Binding-site contacts:
Ligand atom N20 contacts residue GLU88 of chain 1.B at 3.5 Å (salt-bridge).
Ligand atom N19 contacts residue PHE89 of chain 1.B at 3.9 Å.
Ligand atom N19 contacts residue GLU88 of chain 1.B at 2.8 Å (salt-bridge).
Ligand atom C8 contacts residue LEU20 of chain 1.B at 3.6 Å (hydrophobic).
Ligand atom C18 contacts residue LEU142 of chain 1.B at 3.7 Å (hydrophobic).
Ligand atom C3 contacts residue GLY93 of chain 1.B at 3.6 Å.
Ligand atom C15 contacts residue MET90 of chain 1.B at 3.8 Å (hydrophobic).
Ligand atom C17 contacts residue LEU142 of chain 1.B at 3.7 Å (hydrophobic).
Ligand atom C26 contacts residue VAL28 of chain 1.B at 3.1 Å (hydrophobic).
Ligand atom N19 contacts residue ALA41 of chain 1.B at 3.5 Å.
Ligand atom C18 contacts residue THR87 of chain 1.B at 3.8 Å.
Ligand atom C34 contacts residue MET62 of chain 1.B at 3.9 Å (hydrophobic).
Ligand atom N13 contacts residue LEU20 of chain 1.B at 3.6 Å.
Ligand atom C8 contacts residue GLY93 of chain 1.B at 3.6 Å.
Ligand atom C2 contacts residue THR91 of chain 1.B at 3.3 Å.
Ligand atom N14 contacts residue PHE89 of chain 1.B at 3.9 Å.
Ligand atom C10 contacts residue GLY93 of chain 1.B at 3.8 Å.
Ligand atom C21 contacts residue THR87 of chain 1.B at 3.3 Å.
Ligand atom S23 contacts residue TYR25 of chain 1.B at 3.7 Å.
Ligand atom N4 contacts residue LEU20 of chain 1.B at 3.8 Å.
Ligand atom N14 contacts residue MET90 of chain 1.B at 3.1 Å (h-bond).
Ligand atom C29 contacts residue TYR25 of chain 1.B at 3.4 Å (hydrophobic).
Ligand atom C3 contacts residue THR91 of chain 1.B at 3.2 Å.
Ligand atom N19 contacts residue THR87 of chain 1.B at 3.8 Å.
Ligand atom N19 contacts residue MET90 of chain 1.B at 3.8 Å.
Ligand atom C25 contacts residue VAL28 of chain 1.B at 3.4 Å (hydrophobic).
Ligand atom C21 contacts residue ALA41 of chain 1.B at 3.7 Å (hydrophobic).
Ligand atom C35 contacts residue LYS43 of chain 1.B at 3.9 Å.
Ligand atom C9 contacts residue GLY93 of chain 1.B at 3.4 Å.
Ligand atom S23 contacts residue GLY21 of chain 1.B at 3.7 Å.
Ligand atom C3 contacts residue TYR92 of chain 1.B at 3.8 Å (hydrophobic).
Ligand atom C10 contacts residue MET90 of chain 1.B at 3.7 Å (hydrophobic).
Ligand atom C9 contacts residue MET90 of chain 1.B at 3.5 Å (hydrophobic).
Ligand atom N20 contacts residue PHE89 of chain 1.B at 3.5 Å.
Ligand atom O32 contacts residue VAL28 of chain 1.B at 3.9 Å.
Ligand atom N20 contacts residue MET90 of chain 1.B at 2.8 Å (h-bond).
Ligand atom C18 contacts residue ALA41 of chain 1.B at 3.4 Å (hydrophobic).
Ligand atom C28 contacts residue TYR25 of chain 1.B at 3.7 Å (hydrophobic).
Ligand atom C17 contacts residue ALA41 of chain 1.B at 3.9 Å (hydrophobic).
Ligand atom C24 contacts residue TYR25 of chain 1.B at 3.9 Å (hydrophobic).

A small-molecule ligand and the protein it binds are described below.
Small molecule (SMILES): Cc1cc(Nc2cc(N3CCN(C)CC3)nc(Sc3ccc(NC(=O)C4CC4)cc3)n2)[nH]n1

Sequence of chain 1.B:
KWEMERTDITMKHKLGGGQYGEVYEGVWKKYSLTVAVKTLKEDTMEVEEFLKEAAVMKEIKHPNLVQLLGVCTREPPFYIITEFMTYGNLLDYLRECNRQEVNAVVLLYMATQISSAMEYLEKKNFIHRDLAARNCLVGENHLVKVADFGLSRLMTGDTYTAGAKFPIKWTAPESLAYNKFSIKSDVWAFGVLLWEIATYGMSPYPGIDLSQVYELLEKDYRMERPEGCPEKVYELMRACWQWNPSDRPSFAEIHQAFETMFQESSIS